Binding-site contacts:
Ligand atom C4 contacts residue ALA706 of chain 1.C at 4.1 Å (hydrophobic).
Ligand atom C5 contacts residue ALA706 of chain 1.C at 4.4 Å (hydrophobic).
Ligand atom C8 contacts residue GLU1072 of chain 1.C at 3.8 Å.
Ligand atom O4 contacts residue ALA706 of chain 1.C at 3.7 Å.
Ligand atom C7 contacts residue ALA706 of chain 1.C at 4.4 Å (hydrophobic).
Ligand atom O5 contacts residue ASN1074 of chain 1.C at 2.5 Å (h-bond).
Ligand atom C1 contacts residue GLN895 of chain 1.A at 4.3 Å.
Ligand atom O7 contacts residue ALA706 of chain 1.C at 4.0 Å.
Ligand atom C3 contacts residue ASN1074 of chain 1.C at 3.6 Å.
Ligand atom C4 contacts residue ASN1074 of chain 1.C at 4.2 Å.
Ligand atom C2 contacts residue ASN1074 of chain 1.C at 2.3 Å.
Ligand atom C5 contacts residue ASN1074 of chain 1.C at 3.8 Å.
Ligand atom C7 contacts residue ASN1074 of chain 1.C at 3.1 Å.
Ligand atom O7 contacts residue ASN1074 of chain 1.C at 3.3 Å (h-bond).
Ligand atom N2 contacts residue ASN1074 of chain 1.C at 2.6 Å (h-bond).
Ligand atom O7 contacts residue SER704 of chain 1.C at 4.5 Å.
Ligand atom O3 contacts residue ALA706 of chain 1.C at 4.2 Å.
Ligand atom C8 contacts residue ASN1074 of chain 1.C at 4.2 Å.
Ligand atom C3 contacts residue ALA706 of chain 1.C at 3.6 Å (hydrophobic).
Ligand atom C1 contacts residue ASN1074 of chain 1.C at 1.4 Å.

This small molecule binds to this protein.
Small molecule (SMILES): CC(=O)N[C@H]1[C@H](O[C@H]2[C@H](O)[C@@H](NC(C)=O)CO[C@@H]2CO)O[C@H](CO)[C@@H](O)[C@@H]1O

Sequence of chain 1.C:
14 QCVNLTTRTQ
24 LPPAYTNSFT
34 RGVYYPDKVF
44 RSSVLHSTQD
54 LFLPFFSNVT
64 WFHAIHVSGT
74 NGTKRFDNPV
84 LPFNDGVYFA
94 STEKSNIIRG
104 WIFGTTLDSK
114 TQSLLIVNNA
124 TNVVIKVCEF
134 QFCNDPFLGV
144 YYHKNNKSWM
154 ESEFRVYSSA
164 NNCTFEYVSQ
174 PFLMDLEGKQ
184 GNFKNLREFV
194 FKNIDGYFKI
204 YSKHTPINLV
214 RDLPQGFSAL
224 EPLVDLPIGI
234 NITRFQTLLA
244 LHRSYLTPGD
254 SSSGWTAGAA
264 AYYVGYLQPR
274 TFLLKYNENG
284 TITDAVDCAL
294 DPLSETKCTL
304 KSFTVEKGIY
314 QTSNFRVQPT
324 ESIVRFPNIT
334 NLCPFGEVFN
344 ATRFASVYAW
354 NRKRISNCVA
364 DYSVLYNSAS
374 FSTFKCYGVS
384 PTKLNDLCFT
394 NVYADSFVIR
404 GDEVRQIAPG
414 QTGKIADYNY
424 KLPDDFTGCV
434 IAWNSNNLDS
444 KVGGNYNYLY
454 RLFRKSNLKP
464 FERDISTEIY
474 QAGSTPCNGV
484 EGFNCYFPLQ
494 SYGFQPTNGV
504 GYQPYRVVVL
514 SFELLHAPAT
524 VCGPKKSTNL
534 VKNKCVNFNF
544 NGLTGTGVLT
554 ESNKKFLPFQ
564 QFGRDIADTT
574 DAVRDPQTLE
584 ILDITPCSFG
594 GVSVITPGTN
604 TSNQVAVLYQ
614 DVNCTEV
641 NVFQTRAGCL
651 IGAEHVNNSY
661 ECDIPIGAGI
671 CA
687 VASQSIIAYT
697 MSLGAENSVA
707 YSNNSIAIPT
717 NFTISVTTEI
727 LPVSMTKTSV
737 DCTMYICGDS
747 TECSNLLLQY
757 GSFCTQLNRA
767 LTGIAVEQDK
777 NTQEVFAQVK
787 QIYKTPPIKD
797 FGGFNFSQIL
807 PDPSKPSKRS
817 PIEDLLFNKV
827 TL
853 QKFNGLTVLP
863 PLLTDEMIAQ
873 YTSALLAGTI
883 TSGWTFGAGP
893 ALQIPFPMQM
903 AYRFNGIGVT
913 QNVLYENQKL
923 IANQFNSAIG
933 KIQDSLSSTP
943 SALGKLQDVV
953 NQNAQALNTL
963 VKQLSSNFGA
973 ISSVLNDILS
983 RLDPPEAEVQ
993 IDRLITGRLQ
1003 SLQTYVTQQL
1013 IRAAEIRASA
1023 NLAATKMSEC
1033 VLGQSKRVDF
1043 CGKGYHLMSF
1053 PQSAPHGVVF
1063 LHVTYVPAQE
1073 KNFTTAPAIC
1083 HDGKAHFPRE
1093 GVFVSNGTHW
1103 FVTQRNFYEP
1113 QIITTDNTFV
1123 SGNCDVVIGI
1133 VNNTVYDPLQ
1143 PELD

Sequence of chain 1.A:
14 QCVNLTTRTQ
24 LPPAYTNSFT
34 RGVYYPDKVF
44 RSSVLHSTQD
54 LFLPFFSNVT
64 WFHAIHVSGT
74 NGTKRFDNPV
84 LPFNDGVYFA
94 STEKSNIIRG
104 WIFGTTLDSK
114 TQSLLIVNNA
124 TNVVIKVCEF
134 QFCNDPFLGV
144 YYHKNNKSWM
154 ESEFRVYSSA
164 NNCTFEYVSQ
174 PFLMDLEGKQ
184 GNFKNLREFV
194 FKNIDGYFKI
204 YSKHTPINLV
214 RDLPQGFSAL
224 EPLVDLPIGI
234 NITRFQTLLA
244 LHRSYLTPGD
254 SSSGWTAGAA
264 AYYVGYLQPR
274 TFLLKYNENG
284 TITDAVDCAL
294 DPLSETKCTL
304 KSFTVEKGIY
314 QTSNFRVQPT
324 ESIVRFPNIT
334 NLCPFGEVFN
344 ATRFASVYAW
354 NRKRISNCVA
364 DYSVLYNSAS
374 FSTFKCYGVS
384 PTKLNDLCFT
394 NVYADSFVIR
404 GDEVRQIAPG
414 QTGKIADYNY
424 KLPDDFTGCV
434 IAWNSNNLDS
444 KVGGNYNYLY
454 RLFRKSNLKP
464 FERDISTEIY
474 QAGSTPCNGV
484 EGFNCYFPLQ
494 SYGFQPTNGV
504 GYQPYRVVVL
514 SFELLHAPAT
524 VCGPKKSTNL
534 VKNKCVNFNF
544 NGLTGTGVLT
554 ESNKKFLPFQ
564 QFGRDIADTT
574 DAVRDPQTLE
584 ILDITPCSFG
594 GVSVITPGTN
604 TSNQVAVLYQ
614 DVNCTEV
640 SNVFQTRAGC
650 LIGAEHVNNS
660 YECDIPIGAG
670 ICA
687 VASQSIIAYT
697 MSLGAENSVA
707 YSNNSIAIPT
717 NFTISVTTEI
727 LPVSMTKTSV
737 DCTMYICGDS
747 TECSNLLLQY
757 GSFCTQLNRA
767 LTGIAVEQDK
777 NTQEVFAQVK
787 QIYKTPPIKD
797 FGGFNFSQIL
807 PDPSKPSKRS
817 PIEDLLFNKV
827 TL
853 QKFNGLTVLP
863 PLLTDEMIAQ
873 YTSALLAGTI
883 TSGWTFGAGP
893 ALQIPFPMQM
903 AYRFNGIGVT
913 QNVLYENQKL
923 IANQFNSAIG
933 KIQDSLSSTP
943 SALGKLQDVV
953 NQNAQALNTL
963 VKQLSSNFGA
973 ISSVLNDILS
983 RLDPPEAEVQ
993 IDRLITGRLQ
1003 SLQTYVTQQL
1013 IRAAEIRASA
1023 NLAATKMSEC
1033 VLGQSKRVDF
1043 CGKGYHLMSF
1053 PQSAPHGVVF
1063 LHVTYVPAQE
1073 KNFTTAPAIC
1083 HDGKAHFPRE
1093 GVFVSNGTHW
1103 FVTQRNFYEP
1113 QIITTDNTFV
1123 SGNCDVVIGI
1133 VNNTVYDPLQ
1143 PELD